Binding-site contacts:
Ligand atom C1 contacts residue GCD2 of chain 1.D at 3.2 Å.
Ligand atom OSC contacts residue LEU335 of chain 1.A at 4.1 Å.
Ligand atom O6 contacts residue ALA219 of chain 1.A at 4.0 Å.
Ligand atom O6B contacts residue ARG293 of chain 1.A at 3.4 Å (salt-bridge).
Ligand atom OSA contacts residue ARG293 of chain 1.A at 4.0 Å.
Ligand atom C5 contacts residue ARG338 of chain 1.A at 3.7 Å.
Ligand atom O1 contacts residue HIS309 of chain 1.A at 4.1 Å.
Ligand atom C6 contacts residue GLU220 of chain 1.A at 3.6 Å.
Ligand atom OSC contacts residue ARG338 of chain 1.A at 3.2 Å (salt-bridge).
Ligand atom OSA contacts residue LEU335 of chain 1.A at 3.5 Å.
Ligand atom C5 contacts residue GCD2 of chain 1.D at 3.8 Å.
Ligand atom C6 contacts residue GCD2 of chain 1.D at 3.9 Å.
Ligand atom C2 contacts residue HIS309 of chain 1.A at 4.0 Å.
Ligand atom S contacts residue ARG338 of chain 1.A at 3.8 Å.
Ligand atom OSA contacts residue ARG339 of chain 1.A at 2.7 Å (salt-bridge).
Ligand atom OSB contacts residue ARG339 of chain 1.A at 2.9 Å (salt-bridge).
Ligand atom C4 contacts residue ARG338 of chain 1.A at 3.8 Å.
Ligand atom O6 contacts residue GLU220 of chain 1.A at 3.5 Å.
Ligand atom O1 contacts residue ARG246 of chain 1.A at 2.8 Å (salt-bridge).
Ligand atom O6A contacts residue ARG293 of chain 1.A at 3.6 Å (salt-bridge).
Ligand atom O6B contacts residue ARG338 of chain 1.A at 4.0 Å.
Ligand atom S contacts residue ARG339 of chain 1.A at 3.8 Å.
Ligand atom O1 contacts residue GCD2 of chain 1.D at 2.9 Å.
Ligand atom S contacts residue ARG293 of chain 1.A at 3.9 Å.
Ligand atom C1 contacts residue ARG246 of chain 1.A at 3.8 Å.
Ligand atom OSB contacts residue ARG338 of chain 1.A at 3.2 Å (salt-bridge).
Ligand atom O5 contacts residue ARG246 of chain 1.A at 3.2 Å (salt-bridge).
Ligand atom C7 contacts residue HIS309 of chain 1.A at 4.1 Å.
Ligand atom S contacts residue LEU335 of chain 1.A at 4.0 Å.
Ligand atom OSC contacts residue ARG293 of chain 1.A at 2.8 Å (salt-bridge).
Ligand atom O4 contacts residue HIS309 of chain 1.A at 3.6 Å.
Ligand atom O5 contacts residue GCD2 of chain 1.D at 3.4 Å.
Ligand atom OSA contacts residue TRP273 of chain 1.A at 3.4 Å.
Ligand atom O1 contacts residue GLU308 of chain 1.A at 3.6 Å.
Ligand atom OSB contacts residue HIS309 of chain 1.A at 3.9 Å.
Ligand atom O6A contacts residue ARG338 of chain 1.A at 4.1 Å.
Ligand atom C6 contacts residue ARG338 of chain 1.A at 3.8 Å.
Ligand atom OSB contacts residue LEU335 of chain 1.A at 4.0 Å.
Ligand atom C6 contacts residue ARG293 of chain 1.A at 3.8 Å.
Ligand atom O7 contacts residue HIS309 of chain 1.A at 3.0 Å (h-bond).

Sequence of chain 1.A:
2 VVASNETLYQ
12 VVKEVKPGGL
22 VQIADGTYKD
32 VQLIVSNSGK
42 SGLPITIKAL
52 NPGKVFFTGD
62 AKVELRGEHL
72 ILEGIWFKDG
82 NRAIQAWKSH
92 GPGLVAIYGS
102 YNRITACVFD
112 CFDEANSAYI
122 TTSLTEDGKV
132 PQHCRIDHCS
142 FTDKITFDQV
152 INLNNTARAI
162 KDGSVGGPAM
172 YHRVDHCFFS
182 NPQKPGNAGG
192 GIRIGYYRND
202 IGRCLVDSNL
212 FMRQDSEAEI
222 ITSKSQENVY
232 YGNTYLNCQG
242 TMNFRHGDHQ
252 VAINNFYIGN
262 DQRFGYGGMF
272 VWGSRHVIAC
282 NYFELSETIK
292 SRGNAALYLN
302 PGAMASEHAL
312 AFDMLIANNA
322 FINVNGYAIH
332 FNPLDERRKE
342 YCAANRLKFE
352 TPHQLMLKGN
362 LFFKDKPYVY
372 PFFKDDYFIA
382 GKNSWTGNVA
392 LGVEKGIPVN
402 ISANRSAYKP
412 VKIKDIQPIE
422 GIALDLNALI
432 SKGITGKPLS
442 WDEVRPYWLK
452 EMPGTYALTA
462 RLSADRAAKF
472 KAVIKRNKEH

The protein below binds the small molecule below.
Small molecule (SMILES): CC(=O)N[C@@H]1[C@@H](O[C@@H]2OC(C(=O)O)=C[C@H](O)[C@H]2O)[C@@H](OS(=O)(=O)O)[C@@H](CO)O[C@H]1O